The small molecule below binds the protein below.
Small molecule (SMILES): CC(=O)N[C@@H]1[C@@H](O)[C@H](O)[C@@H](CO)O[C@H]1O

Binding-site contacts:
Ligand atom C5 contacts residue VAL31 of chain 35.D at 4.2 Å (hydrophobic).
Ligand atom C5 contacts residue MET33 of chain 35.D at 3.7 Å (hydrophobic).
Ligand atom C6 contacts residue NAG1 of chain 35.X at 4.3 Å.
Ligand atom C6 contacts residue ASN69 of chain 35.D at 4.4 Å.
Ligand atom O4 contacts residue VAL31 of chain 35.D at 3.3 Å.
Ligand atom N2 contacts residue VAL31 of chain 35.D at 4.0 Å.
Ligand atom O1 contacts residue ASN69 of chain 35.D at 2.1 Å (h-bond).
Ligand atom C5 contacts residue NAG1 of chain 35.X at 4.4 Å.
Ligand atom C8 contacts residue ARG57 of chain 35.D at 4.2 Å.
Ligand atom N2 contacts residue ASN69 of chain 35.D at 4.3 Å.
Ligand atom C7 contacts residue SER70 of chain 35.D at 4.4 Å.
Ligand atom O3 contacts residue VAL31 of chain 35.D at 3.6 Å.
Ligand atom O6 contacts residue NAG1 of chain 35.X at 3.0 Å.
Ligand atom C2 contacts residue ASN69 of chain 35.D at 4.2 Å.
Ligand atom O1 contacts residue VAL31 of chain 35.D at 3.4 Å (h-bond).
Ligand atom C4 contacts residue NAG1 of chain 35.X at 3.2 Å.
Ligand atom O4 contacts residue NAG1 of chain 35.X at 3.0 Å.
Ligand atom O5 contacts residue ASN69 of chain 35.D at 2.8 Å (h-bond).
Ligand atom C8 contacts residue ASN69 of chain 35.D at 3.4 Å.
Ligand atom C5 contacts residue ASN69 of chain 35.D at 3.7 Å.
Ligand atom C2 contacts residue VAL31 of chain 35.D at 4.0 Å (hydrophobic).
Ligand atom O7 contacts residue ASN69 of chain 35.D at 3.8 Å.
Ligand atom C8 contacts residue SER70 of chain 35.D at 3.7 Å.
Ligand atom C6 contacts residue MET33 of chain 35.D at 3.5 Å (hydrophobic).
Ligand atom C1 contacts residue VAL31 of chain 35.D at 4.3 Å (hydrophobic).
Ligand atom C1 contacts residue ASN69 of chain 35.D at 2.7 Å.
Ligand atom C3 contacts residue VAL31 of chain 35.D at 3.0 Å (hydrophobic).
Ligand atom O5 contacts residue MET33 of chain 35.D at 4.2 Å.
Ligand atom C7 contacts residue ASN69 of chain 35.D at 3.8 Å.
Ligand atom O3 contacts residue NAG1 of chain 35.X at 2.6 Å (h-bond).
Ligand atom C3 contacts residue NAG1 of chain 35.X at 3.7 Å.
Ligand atom C6 contacts residue LEU24 of chain 35.D at 4.5 Å (hydrophobic).
Ligand atom O1 contacts residue SER70 of chain 35.D at 4.2 Å.
Ligand atom O1 contacts residue MET33 of chain 35.D at 3.9 Å.
Ligand atom C4 contacts residue VAL31 of chain 35.D at 3.8 Å (hydrophobic).

Sequence of chain 35.D:
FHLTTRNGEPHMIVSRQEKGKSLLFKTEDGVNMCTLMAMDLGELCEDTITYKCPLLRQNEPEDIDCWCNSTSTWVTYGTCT